Sequence of chain 1.D:
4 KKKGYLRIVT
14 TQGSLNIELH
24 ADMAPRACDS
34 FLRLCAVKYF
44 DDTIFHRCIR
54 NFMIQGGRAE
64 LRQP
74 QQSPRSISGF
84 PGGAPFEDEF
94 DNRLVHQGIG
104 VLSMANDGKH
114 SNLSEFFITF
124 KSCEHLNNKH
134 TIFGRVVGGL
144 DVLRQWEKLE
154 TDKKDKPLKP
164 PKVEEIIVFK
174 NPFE

This protein binds this small molecule.
Small molecule (SMILES): C/C=C/C[C@@H](C)[C@@H](O)[C@H](NC)C(=O)N[C@@H](CC)C(=O)N(C)CC(=O)N(C)[C@@H](CC(C)C)C(=O)N[C@H](C(=O)N(C)[C@@H](CC(C)C)C(=O)N[C@@H](C)C(=O)N[C@H](C)C(=O)N(C)[C@@H](CC(C)C)C(=O)N(C)[C@@H](CC(C)C)C(=O)N(C)[C@H](C=O)C(C)C)C(C)C

Binding-site contacts:
Ligand atom C contacts residue ASP110 of chain 1.D at 3.4 Å.
Ligand atom O contacts residue HIS128 of chain 1.D at 2.8 Å (h-bond).
Ligand atom O contacts residue GLN58 of chain 1.D at 3.2 Å (h-bond).
Ligand atom CG2 contacts residue PHE120 of chain 1.D at 3.7 Å (hydrophobic).
Ligand atom CB contacts residue ASP110 of chain 1.D at 3.7 Å.
Ligand atom O contacts residue ALA108 of chain 1.D at 3.4 Å.
Ligand atom CG1 contacts residue PHE120 of chain 1.D at 3.4 Å (hydrophobic).
Ligand atom C contacts residue HIS128 of chain 1.D at 3.7 Å.
Ligand atom CD1 contacts residue ASN109 of chain 1.D at 3.3 Å.
Ligand atom CB contacts residue GLU118 of chain 1.D at 3.7 Å.
Ligand atom CB contacts residue ASN109 of chain 1.D at 3.5 Å.
Ligand atom CG2 contacts residue MET56 of chain 1.D at 3.7 Å (hydrophobic).
Ligand atom CN contacts residue ARG50 of chain 1.D at 3.5 Å.
Ligand atom CG contacts residue ALA108 of chain 1.D at 3.7 Å (hydrophobic).
Ligand atom C contacts residue HIS133 of chain 1.D at 3.7 Å.
Ligand atom CN contacts residue EDO1 of chain 1.JA at 3.5 Å.
Ligand atom CB contacts residue PHE120 of chain 1.D at 3.6 Å (hydrophobic).
Ligand atom C contacts residue PHE55 of chain 1.D at 3.4 Å (hydrophobic).
Ligand atom O contacts residue ASP110 of chain 1.D at 2.6 Å (salt-bridge).
Ligand atom CN contacts residue ASP110 of chain 1.D at 3.1 Å.
Ligand atom C contacts residue ASN109 of chain 1.D at 3.5 Å.
Ligand atom O contacts residue ARG50 of chain 1.D at 2.9 Å (salt-bridge).
Ligand atom CN contacts residue ARG50 of chain 1.D at 3.5 Å.
Ligand atom N contacts residue ASN109 of chain 1.D at 3.3 Å (h-bond).
Ligand atom CG2 contacts residue PHE55 of chain 1.D at 3.6 Å (hydrophobic).
Ligand atom CB contacts residue ASP110 of chain 1.D at 3.4 Å.
Ligand atom CG2 contacts residue EDO1 of chain 1.JA at 3.4 Å.
Ligand atom CG1 contacts residue ALA108 of chain 1.D at 3.8 Å (hydrophobic).
Ligand atom CA contacts residue ASP110 of chain 1.D at 3.4 Å.
Ligand atom O contacts residue HIS133 of chain 1.D at 3.4 Å.
Ligand atom O contacts residue EDO1 of chain 1.JA at 3.6 Å.
Ligand atom CG1 contacts residue MET56 of chain 1.D at 3.3 Å (hydrophobic).
Ligand atom CG contacts residue GLU118 of chain 1.D at 3.8 Å.
Ligand atom O contacts residue PHE55 of chain 1.D at 3.1 Å.
Ligand atom CG1 contacts residue GLN58 of chain 1.D at 3.5 Å.
Ligand atom N contacts residue ASP110 of chain 1.D at 2.8 Å (salt-bridge).
Ligand atom CA contacts residue ASN109 of chain 1.D at 3.1 Å.
Ligand atom O contacts residue ASN109 of chain 1.D at 3.3 Å (h-bond).
Ligand atom CN contacts residue HIS133 of chain 1.D at 3.1 Å.
Ligand atom CB contacts residue HIS128 of chain 1.D at 3.5 Å.